Sequence of chain 1.A:
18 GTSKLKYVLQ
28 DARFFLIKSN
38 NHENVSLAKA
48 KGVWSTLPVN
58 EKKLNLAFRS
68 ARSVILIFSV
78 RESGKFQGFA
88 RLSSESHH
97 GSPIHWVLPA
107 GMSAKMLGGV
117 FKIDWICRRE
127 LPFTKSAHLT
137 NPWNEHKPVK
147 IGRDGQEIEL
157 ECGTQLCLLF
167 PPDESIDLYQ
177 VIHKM

Binding-site contacts:
Ligand atom CAL contacts residue MET108 of chain 1.A at 4.0 Å (hydrophobic).
Ligand atom CAF contacts residue ASN41 of chain 1.A at 3.7 Å.
Ligand atom CAI contacts residue SER52 of chain 1.A at 3.7 Å.
Ligand atom CAE contacts residue TRP51 of chain 1.A at 3.6 Å (hydrophobic).
Ligand atom OAB contacts residue MET108 of chain 1.A at 3.2 Å (h-bond).
Ligand atom OAA contacts residue ASP150 of chain 1.A at 3.1 Å (salt-bridge).
Ligand atom CAK contacts residue LEU113 of chain 1.A at 4.2 Å (hydrophobic).
Ligand atom CAC contacts residue ASN41 of chain 1.A at 3.5 Å.
Ligand atom CAF contacts residue MET108 of chain 1.A at 4.0 Å (hydrophobic).
Ligand atom CAC contacts residue TRP102 of chain 1.A at 3.4 Å (hydrophobic).
Ligand atom CAE contacts residue SER52 of chain 1.A at 3.6 Å.
Ligand atom NAG contacts residue LEU113 of chain 1.A at 4.0 Å.
Ligand atom OAA contacts residue THR53 of chain 1.A at 3.3 Å.
Ligand atom CAI contacts residue TRP51 of chain 1.A at 4.1 Å (hydrophobic).
Ligand atom CAL contacts residue LEU113 of chain 1.A at 4.3 Å (hydrophobic).
Ligand atom CAF contacts residue PRO105 of chain 1.A at 4.1 Å (hydrophobic).
Ligand atom CAD contacts residue ASN41 of chain 1.A at 3.6 Å.
Ligand atom CAK contacts residue THR53 of chain 1.A at 4.0 Å.
Ligand atom CAK contacts residue SER52 of chain 1.A at 3.9 Å.
Ligand atom NAG contacts residue TRP51 of chain 1.A at 3.9 Å.
Ligand atom CAD contacts residue VAL103 of chain 1.A at 4.0 Å (hydrophobic).
Ligand atom CAF contacts residue VAL103 of chain 1.A at 4.0 Å (hydrophobic).
Ligand atom CAK contacts residue LEU54 of chain 1.A at 4.2 Å (hydrophobic).
Ligand atom CAD contacts residue LEU113 of chain 1.A at 4.0 Å (hydrophobic).
Ligand atom CAD contacts residue MET108 of chain 1.A at 4.3 Å (hydrophobic).
Ligand atom OAB contacts residue PRO105 of chain 1.A at 3.4 Å.
Ligand atom NAG contacts residue SER52 of chain 1.A at 3.0 Å (h-bond).
Ligand atom CAD contacts residue LEU104 of chain 1.A at 3.7 Å (hydrophobic).
Ligand atom CAJ contacts residue LEU113 of chain 1.A at 4.2 Å (hydrophobic).
Ligand atom CAK contacts residue ASP150 of chain 1.A at 4.0 Å.
Ligand atom NAH contacts residue ASP150 of chain 1.A at 4.3 Å.
Ligand atom CAI contacts residue LEU113 of chain 1.A at 4.0 Å (hydrophobic).
Ligand atom NAH contacts residue LEU113 of chain 1.A at 4.3 Å.
Ligand atom NAG contacts residue THR53 of chain 1.A at 4.0 Å.
Ligand atom OAA contacts residue LEU54 of chain 1.A at 3.5 Å (h-bond).
Ligand atom CAJ contacts residue MET108 of chain 1.A at 4.3 Å (hydrophobic).
Ligand atom OAA contacts residue SER52 of chain 1.A at 4.0 Å.
Ligand atom NAH contacts residue LEU54 of chain 1.A at 4.2 Å.
Ligand atom CAE contacts residue TRP102 of chain 1.A at 4.2 Å (hydrophobic).
Ligand atom CAD contacts residue TRP102 of chain 1.A at 3.5 Å (hydrophobic).

The protein below binds the small molecule below.
Small molecule (SMILES): O=C1N=C2CCCCC2C(=O)N1